Binding-site contacts:
Ligand atom O5 contacts residue ASN875 of chain 1.A at 2.4 Å (h-bond).
Ligand atom C5 contacts residue ASN875 of chain 1.A at 3.6 Å.
Ligand atom C8 contacts residue GLN975 of chain 1.A at 4.4 Å.
Ligand atom C3 contacts residue TYR976 of chain 1.A at 4.1 Å (hydrophobic).
Ligand atom O7 contacts residue GLN975 of chain 1.A at 4.2 Å.
Ligand atom C1 contacts residue GLY876 of chain 1.A at 4.4 Å.
Ligand atom C7 contacts residue GLN975 of chain 1.A at 4.5 Å.
Ligand atom C2 contacts residue ASN875 of chain 1.A at 2.4 Å.
Ligand atom O5 contacts residue GLY876 of chain 1.A at 4.0 Å.
Ligand atom C3 contacts residue ASN875 of chain 1.A at 3.7 Å.
Ligand atom C4 contacts residue ASN875 of chain 1.A at 4.2 Å.
Ligand atom O4 contacts residue TYR1053 of chain 1.A at 4.1 Å.
Ligand atom C7 contacts residue TYR976 of chain 1.A at 3.9 Å (hydrophobic).
Ligand atom O5 contacts residue TYR976 of chain 1.A at 4.5 Å.
Ligand atom C1 contacts residue TYR1053 of chain 1.A at 4.3 Å (hydrophobic).
Ligand atom C1 contacts residue ASN875 of chain 1.A at 1.5 Å.
Ligand atom O6 contacts residue TYR976 of chain 1.A at 4.4 Å.
Ligand atom O5 contacts residue TYR1053 of chain 1.A at 4.3 Å.
Ligand atom C7 contacts residue ASN875 of chain 1.A at 3.2 Å.
Ligand atom C2 contacts residue TYR976 of chain 1.A at 3.8 Å (hydrophobic).
Ligand atom C6 contacts residue TYR1053 of chain 1.A at 4.2 Å (hydrophobic).
Ligand atom N2 contacts residue ASN875 of chain 1.A at 2.8 Å (h-bond).
Ligand atom O3 contacts residue TYR976 of chain 1.A at 3.9 Å.
Ligand atom N2 contacts residue TYR976 of chain 1.A at 3.0 Å (h-bond).
Ligand atom C8 contacts residue TYR976 of chain 1.A at 3.5 Å (hydrophobic).
Ligand atom C1 contacts residue TYR976 of chain 1.A at 3.7 Å (hydrophobic).
Ligand atom O4 contacts residue TYR976 of chain 1.A at 4.3 Å.
Ligand atom O7 contacts residue ASN875 of chain 1.A at 3.0 Å (h-bond).
Ligand atom C3 contacts residue TYR1053 of chain 1.A at 4.5 Å (hydrophobic).
Ligand atom C5 contacts residue TYR1053 of chain 1.A at 3.9 Å (hydrophobic).

Sequence of chain 1.A:
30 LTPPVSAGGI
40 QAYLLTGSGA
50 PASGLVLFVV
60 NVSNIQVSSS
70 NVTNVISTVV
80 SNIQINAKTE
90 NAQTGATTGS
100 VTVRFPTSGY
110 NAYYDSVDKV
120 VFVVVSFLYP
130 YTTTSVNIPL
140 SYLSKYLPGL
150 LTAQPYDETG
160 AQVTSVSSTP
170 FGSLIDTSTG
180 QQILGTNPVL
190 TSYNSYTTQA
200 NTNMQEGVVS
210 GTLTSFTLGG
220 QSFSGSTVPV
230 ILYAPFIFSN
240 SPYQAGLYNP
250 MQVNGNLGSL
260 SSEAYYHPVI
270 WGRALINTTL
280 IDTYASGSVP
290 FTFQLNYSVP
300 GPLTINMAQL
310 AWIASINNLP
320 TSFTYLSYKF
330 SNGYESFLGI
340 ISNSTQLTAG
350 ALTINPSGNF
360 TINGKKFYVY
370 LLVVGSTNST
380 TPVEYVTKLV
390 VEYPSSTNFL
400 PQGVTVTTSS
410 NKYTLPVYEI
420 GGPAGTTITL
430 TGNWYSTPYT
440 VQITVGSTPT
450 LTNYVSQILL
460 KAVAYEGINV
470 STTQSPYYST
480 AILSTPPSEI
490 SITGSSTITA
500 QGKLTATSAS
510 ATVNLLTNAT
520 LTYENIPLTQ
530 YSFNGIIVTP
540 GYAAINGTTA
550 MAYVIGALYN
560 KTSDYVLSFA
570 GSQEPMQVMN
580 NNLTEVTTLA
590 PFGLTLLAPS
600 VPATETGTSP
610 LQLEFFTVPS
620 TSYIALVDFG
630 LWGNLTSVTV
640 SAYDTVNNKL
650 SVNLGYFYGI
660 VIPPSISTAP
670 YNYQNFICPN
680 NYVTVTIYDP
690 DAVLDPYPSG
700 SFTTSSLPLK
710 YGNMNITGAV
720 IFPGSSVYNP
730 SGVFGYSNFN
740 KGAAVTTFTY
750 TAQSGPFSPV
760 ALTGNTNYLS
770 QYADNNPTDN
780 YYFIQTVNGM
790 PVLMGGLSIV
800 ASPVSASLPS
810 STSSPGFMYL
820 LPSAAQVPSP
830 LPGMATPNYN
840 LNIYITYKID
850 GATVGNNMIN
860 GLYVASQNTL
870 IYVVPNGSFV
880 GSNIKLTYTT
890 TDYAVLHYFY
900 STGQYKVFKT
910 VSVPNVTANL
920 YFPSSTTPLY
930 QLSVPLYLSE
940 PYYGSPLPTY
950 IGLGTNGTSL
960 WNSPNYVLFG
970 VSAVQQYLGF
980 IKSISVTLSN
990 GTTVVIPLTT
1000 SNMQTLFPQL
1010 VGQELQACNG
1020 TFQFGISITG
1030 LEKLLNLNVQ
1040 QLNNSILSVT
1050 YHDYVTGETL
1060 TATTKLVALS

A protein and the small-molecule ligand that binds it are described below.
Small molecule (SMILES): CC(=O)N[C@H]1[C@H](O[C@H]2[C@H](O)[C@@H](NC(C)=O)CO[C@@H]2CO)O[C@H](CO[C@H]2O[C@H](CO)[C@@H](O)[C@H](O)[C@@H]2O)[C@@H](O[C@H]2O[C@H](CO)[C@@H](O)[C@H](O)[C@@H]2O)[C@@H]1O[C@@H]1O[C@H](CS(=O)(=O)O)[C@@H](O)[C@H](O)[C@H]1O